The small molecule below binds the protein below.
Small molecule (SMILES): CC[C@H](C)[C@H](N)C(=O)N[C@@H](CO)C(=O)N[C@@H](CCC(=O)O)C(=O)N[C@H](C=O)C(C)C

Binding-site contacts:
Ligand atom CG contacts residue VAL4 of chain 32.E at 4.4 Å (hydrophobic).
Ligand atom CG2 contacts residue GLN3 of chain 32.E at 3.5 Å.
Ligand atom CB contacts residue VAL4 of chain 32.E at 4.0 Å (hydrophobic).
Ligand atom N contacts residue GLY1 of chain 32.E at 4.5 Å.
Ligand atom CB contacts residue VAL4 of chain 32.E at 4.4 Å (hydrophobic).
Ligand atom C contacts residue GLN3 of chain 32.E at 3.9 Å.
Ligand atom CB contacts residue GLN3 of chain 32.E at 3.7 Å.
Ligand atom C contacts residue ALA2 of chain 32.E at 3.5 Å (hydrophobic).
Ligand atom CG2 contacts residue VAL4 of chain 32.E at 3.4 Å (hydrophobic).
Ligand atom O contacts residue GLN3 of chain 32.E at 2.9 Å (h-bond).
Ligand atom N contacts residue VAL4 of chain 32.E at 3.1 Å (h-bond).
Ligand atom OE1 contacts residue ASN25 of chain 32.E at 4.2 Å.
Ligand atom N contacts residue GLN3 of chain 32.E at 4.5 Å.
Ligand atom CG2 contacts residue ALA2 of chain 32.E at 4.0 Å (hydrophobic).
Ligand atom N contacts residue VAL4 of chain 32.E at 4.3 Å.
Ligand atom CG1 contacts residue GLN3 of chain 32.E at 3.3 Å.
Ligand atom CB contacts residue GLN3 of chain 32.E at 4.0 Å.
Ligand atom O contacts residue VAL4 of chain 32.E at 4.4 Å.
Ligand atom OE2 contacts residue VAL4 of chain 32.E at 3.7 Å.
Ligand atom CA contacts residue VAL4 of chain 32.E at 3.3 Å (hydrophobic).
Ligand atom C contacts residue VAL4 of chain 32.E at 3.5 Å (hydrophobic).
Ligand atom O contacts residue VAL4 of chain 32.E at 3.2 Å (h-bond).
Ligand atom O contacts residue ALA2 of chain 32.E at 4.0 Å.
Ligand atom N contacts residue ALA2 of chain 32.E at 2.8 Å (h-bond).
Ligand atom OE1 contacts residue VAL4 of chain 32.E at 3.6 Å.
Ligand atom CG1 contacts residue ALA2 of chain 32.E at 4.5 Å (hydrophobic).
Ligand atom OG contacts residue GLN3 of chain 32.E at 3.3 Å (h-bond).
Ligand atom C contacts residue ALA2 of chain 32.E at 4.0 Å (hydrophobic).
Ligand atom C contacts residue VAL4 of chain 32.E at 4.0 Å (hydrophobic).
Ligand atom CD contacts residue VAL4 of chain 32.E at 3.6 Å (hydrophobic).
Ligand atom CA contacts residue ALA2 of chain 32.E at 3.9 Å (hydrophobic).
Ligand atom CG2 contacts residue SER5 of chain 32.E at 3.4 Å.
Ligand atom CB contacts residue ALA2 of chain 32.E at 4.4 Å (hydrophobic).
Ligand atom CA contacts residue GLN3 of chain 32.E at 4.5 Å.
Ligand atom CA contacts residue VAL4 of chain 32.E at 4.1 Å (hydrophobic).
Ligand atom CB contacts residue ALA2 of chain 32.E at 3.3 Å (hydrophobic).
Ligand atom CA contacts residue ALA2 of chain 32.E at 3.3 Å (hydrophobic).

Sequence of chain 32.E:
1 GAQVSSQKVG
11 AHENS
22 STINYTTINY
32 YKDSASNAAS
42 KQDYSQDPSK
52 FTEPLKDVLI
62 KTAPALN